Sequence of chain 1.K:
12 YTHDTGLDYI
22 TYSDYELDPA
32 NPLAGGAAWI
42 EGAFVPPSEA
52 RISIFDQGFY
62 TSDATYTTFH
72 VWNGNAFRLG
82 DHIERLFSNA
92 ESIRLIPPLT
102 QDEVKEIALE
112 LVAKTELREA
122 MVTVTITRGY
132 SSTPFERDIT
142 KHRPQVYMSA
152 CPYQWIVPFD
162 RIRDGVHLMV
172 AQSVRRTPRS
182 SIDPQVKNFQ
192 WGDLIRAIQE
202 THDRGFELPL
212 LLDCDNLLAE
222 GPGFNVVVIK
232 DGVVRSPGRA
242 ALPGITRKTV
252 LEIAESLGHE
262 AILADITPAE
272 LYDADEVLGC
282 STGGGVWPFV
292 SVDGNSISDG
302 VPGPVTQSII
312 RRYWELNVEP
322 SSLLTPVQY

Binding-site contacts:
Ligand atom CAM contacts residue GLY224 of chain 1.I at 3.6 Å.
Ligand atom OAF contacts residue SER282 of chain 1.I at 3.6 Å.
Ligand atom CAT contacts residue GLU221 of chain 1.I at 3.4 Å.
Ligand atom CAN contacts residue LYS188 of chain 1.I at 1.3 Å.
Ligand atom CAO contacts residue LYS188 of chain 1.I at 3.6 Å.
Ligand atom CAA contacts residue GLU221 of chain 1.I at 3.0 Å.
Ligand atom OAQ contacts residue GLY245 of chain 1.I at 3.7 Å.
Ligand atom CAV contacts residue GLY224 of chain 1.I at 3.6 Å.
Ligand atom CAA contacts residue GLY222 of chain 1.I at 3.5 Å.
Ligand atom OAE contacts residue THR247 of chain 1.I at 2.8 Å (h-bond).
Ligand atom PAY contacts residue THR283 of chain 1.I at 3.7 Å.
Ligand atom OAF contacts residue THR283 of chain 1.I at 2.6 Å (h-bond).
Ligand atom CAO contacts residue SER282 of chain 1.I at 3.7 Å.
Ligand atom CAT contacts residue PHE225 of chain 1.I at 3.6 Å (hydrophobic).
Ligand atom CAL contacts residue PHE225 of chain 1.I at 3.5 Å (hydrophobic).
Ligand atom OAD contacts residue LYS188 of chain 1.I at 3.2 Å (salt-bridge).
Ligand atom NAP contacts residue GLU221 of chain 1.I at 3.0 Å (salt-bridge).
Ligand atom CAM contacts residue LYS188 of chain 1.I at 2.6 Å.
Ligand atom CAK contacts residue GLY224 of chain 1.I at 3.6 Å.
Ligand atom BR contacts residue GLN155 of chain 1.I at 3.7 Å.
Ligand atom OAC contacts residue ARG86 of chain 1.I at 2.8 Å (salt-bridge).
Ligand atom CAW contacts residue GLY224 of chain 1.I at 3.5 Å.
Ligand atom OAB contacts residue LYS188 of chain 1.I at 3.1 Å (salt-bridge).
Ligand atom OAQ contacts residue LEU243 of chain 1.I at 3.4 Å.
Ligand atom OAE contacts residue ILE246 of chain 1.I at 2.9 Å (h-bond).
Ligand atom OAC contacts residue ILE246 of chain 1.I at 3.1 Å (h-bond).
Ligand atom CAW contacts residue LYS188 of chain 1.I at 3.1 Å.
Ligand atom CAV contacts residue LYS188 of chain 1.I at 3.2 Å.
Ligand atom CAK contacts residue SER282 of chain 1.I at 3.6 Å.
Ligand atom CAR contacts residue LYS188 of chain 1.I at 3.3 Å.
Ligand atom OAE contacts residue GLY245 of chain 1.I at 3.2 Å.
Ligand atom PAY contacts residue ILE246 of chain 1.I at 3.6 Å.
Ligand atom CAL contacts residue ASN226 of chain 1.I at 3.6 Å.
Ligand atom OAF contacts residue THR247 of chain 1.I at 3.6 Å (h-bond).
Ligand atom OAD contacts residue GLY224 of chain 1.I at 3.6 Å.
Ligand atom CAX contacts residue LYS188 of chain 1.I at 2.3 Å.
Ligand atom CAX contacts residue GLY224 of chain 1.I at 3.7 Å.
Ligand atom OAC contacts residue GLY245 of chain 1.I at 3.7 Å.
Ligand atom CAV contacts residue LEU243 of chain 1.I at 3.7 Å (hydrophobic).
Ligand atom NAP contacts residue PHE225 of chain 1.I at 3.4 Å (h-bond).

Sequence of chain 1.I:
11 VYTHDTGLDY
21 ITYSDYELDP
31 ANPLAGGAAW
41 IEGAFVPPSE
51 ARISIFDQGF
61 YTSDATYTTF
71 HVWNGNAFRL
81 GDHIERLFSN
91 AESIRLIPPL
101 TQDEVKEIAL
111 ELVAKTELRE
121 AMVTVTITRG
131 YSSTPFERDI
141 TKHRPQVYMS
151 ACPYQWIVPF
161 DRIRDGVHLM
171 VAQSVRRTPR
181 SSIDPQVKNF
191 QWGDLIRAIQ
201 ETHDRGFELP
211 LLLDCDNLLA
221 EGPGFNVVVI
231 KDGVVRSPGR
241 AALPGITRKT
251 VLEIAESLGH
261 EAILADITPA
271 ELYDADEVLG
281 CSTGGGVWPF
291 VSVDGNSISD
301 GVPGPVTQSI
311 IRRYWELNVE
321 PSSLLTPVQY

This protein binds this small molecule.
Small molecule (SMILES): Cc1ncc(COP(=O)([O-])[O-])c(CCC(=O)c2ccc(Br)cc2)c1O